Sequence of chain 3.A:
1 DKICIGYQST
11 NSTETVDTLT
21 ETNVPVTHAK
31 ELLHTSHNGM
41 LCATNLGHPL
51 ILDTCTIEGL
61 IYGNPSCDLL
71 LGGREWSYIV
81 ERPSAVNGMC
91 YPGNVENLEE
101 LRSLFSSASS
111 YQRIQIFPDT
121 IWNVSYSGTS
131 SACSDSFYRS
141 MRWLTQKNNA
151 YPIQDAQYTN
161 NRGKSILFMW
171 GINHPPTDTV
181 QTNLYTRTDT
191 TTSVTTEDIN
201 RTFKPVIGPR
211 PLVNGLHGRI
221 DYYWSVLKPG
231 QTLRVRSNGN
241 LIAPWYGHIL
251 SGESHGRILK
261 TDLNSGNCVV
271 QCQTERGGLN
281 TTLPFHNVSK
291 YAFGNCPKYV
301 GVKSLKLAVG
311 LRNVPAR

The protein below binds the small molecule below.
Small molecule (SMILES): CC(=O)N[C@H]1[C@H](OC[C@H]2OC[C@H](NC(C)=O)[C@@H](O)[C@@H]2O[C@@H]2O[C@H](CO)[C@@H](O)[C@H](O)[C@H]2NC(C)=O)O[C@H](CO)[C@@H](O)[C@@H]1O

Binding-site contacts:
Ligand atom C1 contacts residue GLN271 of chain 3.A at 4.1 Å.
Ligand atom C1 contacts residue VAL270 of chain 3.A at 4.2 Å (hydrophobic).
Ligand atom C3 contacts residue ASN280 of chain 3.A at 3.8 Å.
Ligand atom C5 contacts residue VAL269 of chain 3.A at 4.0 Å (hydrophobic).
Ligand atom O4 contacts residue VAL269 of chain 3.A at 3.9 Å.
Ligand atom O7 contacts residue ASN45 of chain 3.A at 4.3 Å.
Ligand atom N2 contacts residue ASN280 of chain 3.A at 2.9 Å (h-bond).
Ligand atom O7 contacts residue ASN280 of chain 3.A at 4.3 Å.
Ligand atom C7 contacts residue ASN45 of chain 3.A at 4.2 Å.
Ligand atom C4 contacts residue VAL269 of chain 3.A at 4.1 Å (hydrophobic).
Ligand atom C1 contacts residue ASN280 of chain 3.A at 1.4 Å.
Ligand atom C2 contacts residue ASN280 of chain 3.A at 2.4 Å.
Ligand atom O5 contacts residue GLN271 of chain 3.A at 3.9 Å.
Ligand atom C3 contacts residue VAL269 of chain 3.A at 3.4 Å (hydrophobic).
Ligand atom C2 contacts residue VAL269 of chain 3.A at 3.7 Å (hydrophobic).
Ligand atom O7 contacts residue VAL269 of chain 3.A at 3.8 Å.
Ligand atom O5 contacts residue ASN280 of chain 3.A at 2.4 Å (h-bond).
Ligand atom C7 contacts residue ASN280 of chain 3.A at 3.6 Å.
Ligand atom O6 contacts residue GLN271 of chain 3.A at 4.0 Å.
Ligand atom C8 contacts residue ASN45 of chain 3.A at 3.2 Å.
Ligand atom N2 contacts residue VAL269 of chain 3.A at 3.5 Å (h-bond).
Ligand atom C1 contacts residue VAL269 of chain 3.A at 3.7 Å (hydrophobic).
Ligand atom O3 contacts residue VAL269 of chain 3.A at 4.3 Å.
Ligand atom C4 contacts residue ASN280 of chain 3.A at 4.2 Å.
Ligand atom C8 contacts residue ASN280 of chain 3.A at 4.2 Å.
Ligand atom O5 contacts residue VAL269 of chain 3.A at 4.4 Å.
Ligand atom C5 contacts residue ASN280 of chain 3.A at 3.7 Å.